This protein binds this small molecule.
Small molecule (SMILES): Cc1cn([C@H]2C[C@H](O[P](=O)(O)OC[C@H]3O[C@@H](n4cnc5c(N)ncnc54)C[C@@H]3O[P](=O)(O)OC[C@H]3O[C@@H](n4ccc(N)nc4=O)C[C@@H]3O[P](=O)(O)OC[C@H]3O[C@@H](n4cnc5c(N)ncnc54)C[C@@H]3O[P](=O)(O)OC[C@H]3O[C@@H](n4cnc5c(N)ncnc54)C[C@@H]3O[P](=O)(O)OC[C@H]3O[C@@H](n4ccc(N)nc4=O)C[C@@H]3O)[C@@H](CO[P](=O)(O)O[C@H]3C[C@H](n4cc(C)c(=O)[nH]c4=O)O[C@@H]3COP(=O)=O)O2)c(=O)[nH]c1=O

Sequence of chain 1.B:
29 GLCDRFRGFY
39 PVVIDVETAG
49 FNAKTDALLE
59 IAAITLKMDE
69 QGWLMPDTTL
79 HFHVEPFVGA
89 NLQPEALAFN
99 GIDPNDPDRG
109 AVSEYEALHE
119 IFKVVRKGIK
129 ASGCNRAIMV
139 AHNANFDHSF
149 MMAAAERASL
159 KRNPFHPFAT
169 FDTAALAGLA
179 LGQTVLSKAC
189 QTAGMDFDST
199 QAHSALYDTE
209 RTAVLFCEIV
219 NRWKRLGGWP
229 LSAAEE

Sequence of chain 1.A:
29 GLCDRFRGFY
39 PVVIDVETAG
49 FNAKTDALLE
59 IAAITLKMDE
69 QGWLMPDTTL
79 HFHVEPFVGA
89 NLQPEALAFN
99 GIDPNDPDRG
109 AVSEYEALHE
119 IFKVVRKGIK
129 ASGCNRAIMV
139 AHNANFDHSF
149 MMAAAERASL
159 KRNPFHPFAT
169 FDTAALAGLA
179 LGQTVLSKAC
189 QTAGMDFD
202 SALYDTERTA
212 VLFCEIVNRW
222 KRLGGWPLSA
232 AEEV

Binding-site contacts:
Ligand atom N6 contacts residue PHE49 of chain 1.A at 3.6 Å.
Ligand atom C3' contacts residue GLU45 of chain 1.A at 3.5 Å.
Ligand atom O5' contacts residue ASN141 of chain 1.A at 3.0 Å (h-bond).
Ligand atom N1 contacts residue PHE49 of chain 1.A at 3.3 Å.
Ligand atom C6 contacts residue PHE97 of chain 1.A at 3.5 Å (hydrophobic).
Ligand atom C8 contacts residue PHE166 of chain 1.B at 3.5 Å (hydrophobic).
Ligand atom C6 contacts residue PHE49 of chain 1.A at 3.2 Å (hydrophobic).
Ligand atom C2 contacts residue GLU93 of chain 1.A at 3.5 Å.
Ligand atom C2 contacts residue ARG134 of chain 1.B at 3.5 Å.
Ligand atom O3' contacts residue ASN98 of chain 1.A at 3.2 Å (h-bond).
Ligand atom C5 contacts residue PHE166 of chain 1.B at 3.6 Å (hydrophobic).
Ligand atom C2' contacts residue PHE144 of chain 1.A at 3.5 Å (hydrophobic).
Ligand atom N3 contacts residue PHE49 of chain 1.A at 3.3 Å.
Ligand atom OP1 contacts residue HIS140 of chain 1.A at 2.8 Å (h-bond).
Ligand atom C2 contacts residue PHE49 of chain 1.A at 3.1 Å (hydrophobic).
Ligand atom O2 contacts residue GLU93 of chain 1.A at 3.1 Å (salt-bridge).
Ligand atom C5 contacts residue PHE97 of chain 1.A at 3.3 Å (hydrophobic).
Ligand atom N3 contacts residue HIS164 of chain 1.B at 3.6 Å (h-bond).
Ligand atom N3 contacts residue GLU93 of chain 1.A at 3.1 Å (salt-bridge).
Ligand atom C4 contacts residue PHE97 of chain 1.A at 3.4 Å (hydrophobic).
Ligand atom O2 contacts residue PHE49 of chain 1.A at 3.4 Å.
Ligand atom C1' contacts residue PHE49 of chain 1.A at 3.6 Å (hydrophobic).
Ligand atom OP1 contacts residue VAL183 of chain 1.A at 3.4 Å.
Ligand atom C6 contacts residue PHE166 of chain 1.B at 3.4 Å (hydrophobic).
Ligand atom N4 contacts residue PHE97 of chain 1.A at 3.3 Å.
Ligand atom N6 contacts residue PHE166 of chain 1.B at 3.5 Å.
Ligand atom O3' contacts residue THR46 of chain 1.A at 3.0 Å (h-bond).
Ligand atom OP1 contacts residue LEU184 of chain 1.A at 2.8 Å (h-bond).
Ligand atom O4' contacts residue PHE144 of chain 1.A at 3.4 Å.
Ligand atom C8 contacts residue PHE144 of chain 1.A at 3.4 Å (hydrophobic).
Ligand atom N1 contacts residue PHE49 of chain 1.A at 3.3 Å.
Ligand atom C2 contacts residue HIS164 of chain 1.B at 3.5 Å.
Ligand atom N7 contacts residue PHE166 of chain 1.B at 3.3 Å.
Ligand atom O2 contacts residue ALA94 of chain 1.A at 3.3 Å.
Ligand atom OP1 contacts residue ASP206 of chain 1.A at 3.5 Å (salt-bridge).
Ligand atom O3' contacts residue GLU45 of chain 1.A at 2.6 Å (salt-bridge).
Ligand atom O4' contacts residue ASN141 of chain 1.A at 2.8 Å (h-bond).
Ligand atom C2' contacts residue THR46 of chain 1.A at 3.4 Å.
Ligand atom C5 contacts residue PHE49 of chain 1.A at 3.6 Å (hydrophobic).
Ligand atom N4 contacts residue GLU93 of chain 1.A at 3.5 Å (salt-bridge).